The protein below binds the small molecule below.
Small molecule (SMILES): CC(=O)N[C@H]1[C@H](O[C@H]2[C@H](O)[C@@H](NC(C)=O)CO[C@@H]2CO)O[C@H](CO)[C@@H](O)[C@@H]1O

Sequence of chain 1.B:
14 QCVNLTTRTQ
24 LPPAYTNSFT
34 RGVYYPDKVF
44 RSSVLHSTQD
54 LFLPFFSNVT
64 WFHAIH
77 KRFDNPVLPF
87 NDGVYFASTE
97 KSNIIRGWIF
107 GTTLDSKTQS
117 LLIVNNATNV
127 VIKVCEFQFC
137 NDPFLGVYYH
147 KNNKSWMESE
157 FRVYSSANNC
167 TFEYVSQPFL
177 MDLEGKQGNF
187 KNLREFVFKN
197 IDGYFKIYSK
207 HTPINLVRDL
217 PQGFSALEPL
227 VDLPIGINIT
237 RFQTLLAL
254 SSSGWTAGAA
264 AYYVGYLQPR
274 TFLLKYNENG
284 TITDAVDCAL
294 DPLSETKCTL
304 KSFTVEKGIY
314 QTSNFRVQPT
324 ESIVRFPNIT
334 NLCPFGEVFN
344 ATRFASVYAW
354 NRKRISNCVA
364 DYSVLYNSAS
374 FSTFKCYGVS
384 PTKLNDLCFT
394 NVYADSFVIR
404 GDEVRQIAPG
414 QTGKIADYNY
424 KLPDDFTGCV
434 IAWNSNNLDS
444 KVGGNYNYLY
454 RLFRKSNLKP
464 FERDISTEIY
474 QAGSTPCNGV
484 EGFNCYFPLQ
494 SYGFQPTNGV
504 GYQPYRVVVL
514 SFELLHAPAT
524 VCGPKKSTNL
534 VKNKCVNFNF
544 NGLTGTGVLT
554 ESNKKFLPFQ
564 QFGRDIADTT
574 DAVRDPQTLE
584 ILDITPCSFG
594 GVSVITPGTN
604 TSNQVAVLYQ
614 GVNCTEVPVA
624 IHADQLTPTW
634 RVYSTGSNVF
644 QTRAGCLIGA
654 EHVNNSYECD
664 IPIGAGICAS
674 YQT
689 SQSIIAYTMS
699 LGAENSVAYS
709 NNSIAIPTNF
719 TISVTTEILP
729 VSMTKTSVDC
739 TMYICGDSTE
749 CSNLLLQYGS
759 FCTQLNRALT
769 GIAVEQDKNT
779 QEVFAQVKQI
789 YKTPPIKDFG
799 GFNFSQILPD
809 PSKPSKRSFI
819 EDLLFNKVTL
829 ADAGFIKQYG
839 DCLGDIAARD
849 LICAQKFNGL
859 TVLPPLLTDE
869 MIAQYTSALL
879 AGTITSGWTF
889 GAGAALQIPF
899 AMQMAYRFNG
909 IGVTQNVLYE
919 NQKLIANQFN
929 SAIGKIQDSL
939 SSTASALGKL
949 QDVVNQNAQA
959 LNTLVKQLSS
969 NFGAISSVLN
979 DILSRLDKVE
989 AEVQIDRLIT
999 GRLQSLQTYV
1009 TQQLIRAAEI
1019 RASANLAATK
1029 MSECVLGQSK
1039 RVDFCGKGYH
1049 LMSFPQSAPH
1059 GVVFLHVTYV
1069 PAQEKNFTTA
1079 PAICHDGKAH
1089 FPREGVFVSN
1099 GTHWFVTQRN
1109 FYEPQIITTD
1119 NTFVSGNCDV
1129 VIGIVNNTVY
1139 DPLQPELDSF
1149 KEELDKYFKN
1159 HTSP

Binding-site contacts:
Ligand atom O7 contacts residue ASN17 of chain 1.B at 3.5 Å (h-bond).
Ligand atom C6 contacts residue ASN137 of chain 1.B at 3.8 Å.
Ligand atom C1 contacts residue ASN17 of chain 1.B at 2.2 Å.
Ligand atom C1 contacts residue ASN137 of chain 1.B at 4.1 Å.
Ligand atom C5 contacts residue ASN17 of chain 1.B at 4.2 Å.
Ligand atom O5 contacts residue ASN137 of chain 1.B at 3.6 Å.
Ligand atom C2 contacts residue ASN17 of chain 1.B at 3.2 Å.
Ligand atom O6 contacts residue ASN137 of chain 1.B at 3.4 Å (h-bond).
Ligand atom C5 contacts residue ASN137 of chain 1.B at 3.6 Å.
Ligand atom N2 contacts residue ASN17 of chain 1.B at 3.4 Å (h-bond).
Ligand atom C8 contacts residue CYS15 of chain 1.B at 4.4 Å (hydrophobic).
Ligand atom C7 contacts residue ASN17 of chain 1.B at 3.6 Å.
Ligand atom O5 contacts residue ASN17 of chain 1.B at 3.0 Å (h-bond).